Sequence of chain 1.L:
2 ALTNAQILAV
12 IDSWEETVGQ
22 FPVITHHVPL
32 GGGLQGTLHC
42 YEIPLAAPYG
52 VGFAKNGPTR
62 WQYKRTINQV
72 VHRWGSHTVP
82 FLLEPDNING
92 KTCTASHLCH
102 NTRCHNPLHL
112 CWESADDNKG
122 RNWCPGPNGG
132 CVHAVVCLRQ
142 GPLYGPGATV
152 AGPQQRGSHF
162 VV

The small molecule below binds the protein below.
Small molecule (SMILES): Cc1cn([C@H]2C[C@H](O[P](=O)(O)OC[C@H]3O[C@@H](n4ccc(N)nc4=O)C[C@@H]3O[P](=O)(O)OC[C@H]3O[C@@H](n4cnc5c(N)ncnc54)C[C@@H]3O)[C@@H](CO[P](=O)(O)O[C@H]3C[C@H](n4cnc5c(=O)nc(N)[nH]c54)O[C@@H]3CO[P](=O)(O)O[C@H]3C[C@H](n4cnc5c(N)ncnc54)O[C@@H]3CO[P](=O)(O)O[C@H]3C[C@H](n4cnc5c(=O)nc(N)[nH]c54)O[C@@H]3CO[P](=O)(O)O[C@H]3C[C@H](n4cnc5c(N)ncnc54)O[C@@H]3CO[P](=O)(O)O[C@H]3C[C@H](n4cnc5c(=O)nc(N)[nH]c54)O[C@@H]3COP(=O)(O)O)O2)c(=O)[nH]c1=O

Binding-site contacts:
Ligand atom OP1 contacts residue ASN119 of chain 1.L at 2.9 Å (h-bond).
Ligand atom C8 contacts residue ARG74 of chain 1.L at 3.3 Å.
Ligand atom O5' contacts residue ARG61 of chain 1.L at 3.2 Å (salt-bridge).
Ligand atom P contacts residue HIS98 of chain 1.L at 3.5 Å.
Ligand atom OP1 contacts residue MG1 of chain 1.M at 3.3 Å.
Ligand atom N7 contacts residue ARG61 of chain 1.L at 3.6 Å (salt-bridge).
Ligand atom O6 contacts residue ARG74 of chain 1.L at 3.0 Å (salt-bridge).
Ligand atom O5' contacts residue ALA96 of chain 1.L at 3.5 Å (h-bond).
Ligand atom O6 contacts residue ASN57 of chain 1.L at 2.9 Å (h-bond).
Ligand atom N7 contacts residue GLN63 of chain 1.L at 3.4 Å (h-bond).
Ligand atom OP2 contacts residue ARG61 of chain 1.L at 2.4 Å (salt-bridge).
Ligand atom OP1 contacts residue ALA96 of chain 1.L at 3.1 Å (h-bond).
Ligand atom OP3 contacts residue MG1 of chain 1.M at 2.7 Å.
Ligand atom N6 contacts residue GLN63 of chain 1.L at 2.7 Å (h-bond).
Ligand atom OP1 contacts residue HIS98 of chain 1.L at 2.6 Å (h-bond).
Ligand atom N6 contacts residue ASN57 of chain 1.L at 3.6 Å.
Ligand atom OP2 contacts residue GLY76 of chain 1.L at 3.6 Å (h-bond).
Ligand atom C8 contacts residue ARG61 of chain 1.L at 3.3 Å.
Ligand atom C3' contacts residue ARG61 of chain 1.L at 3.6 Å.
Ligand atom N7 contacts residue ARG74 of chain 1.L at 3.1 Å (salt-bridge).
Ligand atom N9 contacts residue ARG74 of chain 1.L at 3.7 Å.
Ligand atom O3' contacts residue THR95 of chain 1.L at 3.1 Å.
Ligand atom OP1 contacts residue THR79 of chain 1.L at 3.2 Å.
Ligand atom OP1 contacts residue ALA96 of chain 1.L at 3.3 Å (h-bond).
Ligand atom C5' contacts residue ARG61 of chain 1.L at 3.3 Å.
Ligand atom P contacts residue MG1 of chain 1.M at 3.5 Å.
Ligand atom OP1 contacts residue SER97 of chain 1.L at 3.0 Å.
Ligand atom P contacts residue ASN119 of chain 1.L at 3.5 Å.
Ligand atom N7 contacts residue ARG74 of chain 1.L at 3.3 Å (salt-bridge).
Ligand atom OP2 contacts residue HIS98 of chain 1.L at 2.3 Å (h-bond).
Ligand atom O3' contacts residue ALA96 of chain 1.L at 3.4 Å (h-bond).
Ligand atom C5' contacts residue ALA96 of chain 1.L at 3.1 Å (hydrophobic).
Ligand atom C8 contacts residue ARG61 of chain 1.L at 3.7 Å.
Ligand atom C5 contacts residue ARG74 of chain 1.L at 3.4 Å.
Ligand atom O6 contacts residue ARG61 of chain 1.L at 3.7 Å.
Ligand atom N7 contacts residue ARG61 of chain 1.L at 3.0 Å (salt-bridge).
Ligand atom N7 contacts residue GLN63 of chain 1.L at 3.0 Å (h-bond).
Ligand atom P contacts residue ARG61 of chain 1.L at 3.3 Å.
Ligand atom O5' contacts residue ASN119 of chain 1.L at 3.0 Å (h-bond).
Ligand atom C4' contacts residue ALA96 of chain 1.L at 3.6 Å (hydrophobic).